Sequence of chain 1.LA:
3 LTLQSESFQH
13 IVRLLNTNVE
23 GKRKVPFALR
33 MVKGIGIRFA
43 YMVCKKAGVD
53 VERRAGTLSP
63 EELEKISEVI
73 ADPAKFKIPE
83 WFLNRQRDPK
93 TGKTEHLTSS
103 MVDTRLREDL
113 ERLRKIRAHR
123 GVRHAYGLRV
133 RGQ

This protein binds this small molecule.
Small molecule (SMILES): C[C@@H](O)[C@H](NC(=O)[C@@H](N)CC1=NC=NC1)C(=O)N[C@@H](CS)C(=O)N[C@H](C=O)[C@@H](C)O

Binding-site contacts:
Ligand atom N contacts residue GLN135 of chain 1.LA at 3.2 Å.
Ligand atom O contacts residue GLN135 of chain 1.LA at 3.7 Å.
Ligand atom N contacts residue GLN135 of chain 1.LA at 4.1 Å.
Ligand atom N contacts residue GLY134 of chain 1.LA at 4.0 Å.
Ligand atom CA contacts residue GLN135 of chain 1.LA at 3.5 Å.
Ligand atom CD2 contacts residue GLY134 of chain 1.LA at 4.1 Å.
Ligand atom OG1 contacts residue ARG131 of chain 1.LA at 3.9 Å.
Ligand atom OG1 contacts residue GLN135 of chain 1.LA at 3.7 Å.
Ligand atom C contacts residue GLN135 of chain 1.LA at 3.6 Å.
Ligand atom CA contacts residue GLY134 of chain 1.LA at 4.3 Å.